A protein and the small-molecule ligand that binds it are described below.
Small molecule (SMILES): CC(=O)N[C@@H]1[C@@H](O)[C@H](O[C@@H]2O[C@H](CO)[C@H](O)[C@H](O)[C@H]2O[C@@H]2O[C@@H](C)[C@@H](O)[C@@H](O)[C@@H]2O)[C@@H](CO)O[C@H]1O

Binding-site contacts:
Ligand atom C4 contacts residue ARG88 of chain 1.A at 4.0 Å.
Ligand atom O5 contacts residue ARG81 of chain 1.A at 3.0 Å (salt-bridge).
Ligand atom C6 contacts residue PHE47 of chain 1.A at 3.8 Å (hydrophobic).
Ligand atom C6 contacts residue TYR31 of chain 1.A at 3.8 Å (hydrophobic).
Ligand atom C2 contacts residue GLU85 of chain 1.A at 3.7 Å.
Ligand atom C2 contacts residue ARG88 of chain 1.A at 4.2 Å.
Ligand atom O4 contacts residue ARG88 of chain 1.A at 3.0 Å (salt-bridge).
Ligand atom C3 contacts residue ARG88 of chain 1.A at 4.0 Å.
Ligand atom C6 contacts residue ARG81 of chain 1.A at 3.9 Å.
Ligand atom O3 contacts residue ASN48 of chain 1.A at 3.2 Å (h-bond).
Ligand atom C4 contacts residue ARG81 of chain 1.A at 4.0 Å.
Ligand atom N2 contacts residue ASN48 of chain 1.A at 3.9 Å.
Ligand atom C5 contacts residue TYR31 of chain 1.A at 4.5 Å (hydrophobic).
Ligand atom C2 contacts residue ARG81 of chain 1.A at 4.2 Å.
Ligand atom C3 contacts residue ASN48 of chain 1.A at 4.0 Å.
Ligand atom C5 contacts residue TYR31 of chain 1.A at 3.9 Å (hydrophobic).
Ligand atom O2 contacts residue GLU85 of chain 1.A at 2.9 Å (salt-bridge).
Ligand atom O2 contacts residue ARG88 of chain 1.A at 4.2 Å.
Ligand atom O3 contacts residue ALA84 of chain 1.A at 3.4 Å.
Ligand atom O4 contacts residue HIS54 of chain 1.A at 2.7 Å (h-bond).
Ligand atom C1 contacts residue TYR31 of chain 1.A at 4.3 Å (hydrophobic).
Ligand atom C6 contacts residue HIS54 of chain 1.A at 4.0 Å.
Ligand atom O3 contacts residue ARG88 of chain 1.A at 3.0 Å (salt-bridge).
Ligand atom C1 contacts residue GLU85 of chain 1.A at 4.3 Å.
Ligand atom C7 contacts residue ASN48 of chain 1.A at 4.1 Å.
Ligand atom C1 contacts residue ARG81 of chain 1.A at 3.6 Å.
Ligand atom O4 contacts residue ARG81 of chain 1.A at 3.0 Å (salt-bridge).
Ligand atom C5 contacts residue ARG81 of chain 1.A at 4.0 Å.
Ligand atom O5 contacts residue TYR31 of chain 1.A at 3.9 Å.
Ligand atom C4 contacts residue HIS54 of chain 1.A at 3.6 Å.
Ligand atom C6 contacts residue TYR31 of chain 1.A at 4.2 Å (hydrophobic).
Ligand atom C5 contacts residue HIS54 of chain 1.A at 4.4 Å.
Ligand atom C8 contacts residue ASN48 of chain 1.A at 3.4 Å.
Ligand atom C4 contacts residue TYR31 of chain 1.A at 3.9 Å (hydrophobic).

Sequence of chain 1.A:
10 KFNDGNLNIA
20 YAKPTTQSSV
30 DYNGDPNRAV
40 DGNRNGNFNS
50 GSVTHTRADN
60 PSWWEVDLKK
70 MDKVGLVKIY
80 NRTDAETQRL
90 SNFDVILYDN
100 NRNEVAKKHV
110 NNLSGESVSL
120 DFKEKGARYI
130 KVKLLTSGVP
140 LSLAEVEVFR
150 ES